Binding-site contacts:
Ligand atom C3 contacts residue VAL64 of chain 1.C at 4.5 Å (hydrophobic).
Ligand atom O3 contacts residue THR65 of chain 1.C at 4.1 Å.
Ligand atom O3 contacts residue VAL64 of chain 1.C at 3.9 Å.
Ligand atom C3 contacts residue THR65 of chain 1.C at 3.1 Å.
Ligand atom O2 contacts residue THR65 of chain 1.C at 2.8 Å (h-bond).
Ligand atom O3 contacts residue THR65 of chain 1.C at 4.5 Å.
Ligand atom C4 contacts residue CYS66 of chain 1.C at 4.5 Å (hydrophobic).
Ligand atom C6 contacts residue CYS105 of chain 1.C at 4.2 Å (hydrophobic).
Ligand atom C4 contacts residue THR65 of chain 1.C at 3.7 Å.
Ligand atom C6 contacts residue PRO107 of chain 1.C at 3.8 Å (hydrophobic).
Ligand atom C1 contacts residue THR65 of chain 1.C at 1.4 Å.
Ligand atom C5 contacts residue THR65 of chain 1.C at 3.0 Å.
Ligand atom C5 contacts residue CYS66 of chain 1.C at 3.9 Å (hydrophobic).
Ligand atom C6 contacts residue THR65 of chain 1.C at 4.3 Å.
Ligand atom C2 contacts residue THR65 of chain 1.C at 2.4 Å.
Ligand atom O5 contacts residue GLN103 of chain 1.C at 4.4 Å.
Ligand atom O5 contacts residue THR65 of chain 1.C at 2.4 Å (h-bond).
Ligand atom O5 contacts residue PRO107 of chain 1.C at 4.0 Å.
Ligand atom C6 contacts residue CYS66 of chain 1.C at 4.0 Å (hydrophobic).
Ligand atom O6 contacts residue PRO107 of chain 1.C at 3.6 Å.
Ligand atom C6 contacts residue GLU108 of chain 1.C at 3.3 Å.
Ligand atom C5 contacts residue GLN103 of chain 1.C at 4.3 Å.
Ligand atom C4 contacts residue PRO107 of chain 1.C at 4.4 Å (hydrophobic).
Ligand atom C6 contacts residue GLN103 of chain 1.C at 3.5 Å.
Ligand atom O3 contacts residue CYS66 of chain 1.C at 3.8 Å.

This protein binds this small molecule.
Small molecule (SMILES): C[C@@H]1OC[C@@H](O)[C@H](O[C@@H]2O[C@H](CO)[C@@H](O)[C@H](O)[C@H]2O)[C@@H]1O

Sequence of chain 1.C:
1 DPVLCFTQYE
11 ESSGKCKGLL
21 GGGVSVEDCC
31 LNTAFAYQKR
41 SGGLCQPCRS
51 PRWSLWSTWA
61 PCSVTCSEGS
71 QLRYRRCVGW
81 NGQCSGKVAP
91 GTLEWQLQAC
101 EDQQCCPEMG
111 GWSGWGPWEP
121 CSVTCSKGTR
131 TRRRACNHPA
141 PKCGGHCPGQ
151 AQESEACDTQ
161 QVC